Sequence of chain 1.A:
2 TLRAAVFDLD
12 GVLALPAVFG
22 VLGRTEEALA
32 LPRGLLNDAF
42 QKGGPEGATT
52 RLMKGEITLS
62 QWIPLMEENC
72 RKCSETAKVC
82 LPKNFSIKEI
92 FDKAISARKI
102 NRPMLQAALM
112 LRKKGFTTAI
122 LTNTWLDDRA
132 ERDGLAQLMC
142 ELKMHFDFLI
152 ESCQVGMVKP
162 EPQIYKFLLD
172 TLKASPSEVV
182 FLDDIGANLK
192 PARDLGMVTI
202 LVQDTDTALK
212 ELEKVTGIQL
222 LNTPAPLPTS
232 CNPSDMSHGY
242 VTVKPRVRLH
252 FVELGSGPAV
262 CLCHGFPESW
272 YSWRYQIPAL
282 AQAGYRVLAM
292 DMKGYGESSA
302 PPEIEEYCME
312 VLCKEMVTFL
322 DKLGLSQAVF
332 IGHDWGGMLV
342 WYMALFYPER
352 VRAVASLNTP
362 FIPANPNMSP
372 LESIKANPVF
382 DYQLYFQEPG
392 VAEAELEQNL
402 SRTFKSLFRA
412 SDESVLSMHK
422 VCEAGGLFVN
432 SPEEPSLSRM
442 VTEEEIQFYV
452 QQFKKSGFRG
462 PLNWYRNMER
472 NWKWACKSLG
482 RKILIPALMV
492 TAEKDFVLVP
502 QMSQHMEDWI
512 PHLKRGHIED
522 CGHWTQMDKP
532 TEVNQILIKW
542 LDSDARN

The small molecule below binds the protein below.
Small molecule (SMILES): O=C(Nc1ccc(OC(F)(F)F)cc1)NC1CCC(Oc2ccc(C(=O)O)cc2)CC1

Binding-site contacts:
Ligand atom O21 contacts residue TYR466 of chain 1.A at 3.7 Å.
Ligand atom C20 contacts residue TYR383 of chain 1.A at 3.8 Å (hydrophobic).
Ligand atom N4 contacts residue TRP336 of chain 1.A at 3.7 Å.
Ligand atom C1 contacts residue TYR466 of chain 1.A at 3.1 Å (hydrophobic).
Ligand atom N4 contacts residue TYR466 of chain 1.A at 3.6 Å.
Ligand atom N2 contacts residue ASP335 of chain 1.A at 2.6 Å (salt-bridge).
Ligand atom C10 contacts residue MET339 of chain 1.A at 3.5 Å (hydrophobic).
Ligand atom O25 contacts residue MET419 of chain 1.A at 3.3 Å.
Ligand atom O16 contacts residue ILE375 of chain 1.A at 3.7 Å.
Ligand atom F27 contacts residue TYR383 of chain 1.A at 3.6 Å.
Ligand atom F28 contacts residue MET419 of chain 1.A at 3.6 Å.
Ligand atom C23 contacts residue PHE267 of chain 1.A at 3.8 Å (hydrophobic).
Ligand atom O16 contacts residue SER374 of chain 1.A at 3.4 Å.
Ligand atom C26 contacts residue LEU408 of chain 1.A at 3.5 Å (hydrophobic).
Ligand atom C11 contacts residue MET339 of chain 1.A at 3.7 Å (hydrophobic).
Ligand atom N4 contacts residue ASP335 of chain 1.A at 3.0 Å (salt-bridge).
Ligand atom C17 contacts residue ILE363 of chain 1.A at 3.8 Å (hydrophobic).
Ligand atom C30 contacts residue MET419 of chain 1.A at 3.8 Å (hydrophobic).
Ligand atom F27 contacts residue LEU428 of chain 1.A at 3.7 Å.
Ligand atom C1 contacts residue ASP335 of chain 1.A at 3.6 Å.
Ligand atom N2 contacts residue TYR466 of chain 1.A at 3.0 Å (h-bond).
Ligand atom F29 contacts residue LEU408 of chain 1.A at 3.5 Å.
Ligand atom O9 contacts residue MET339 of chain 1.A at 3.4 Å.
Ligand atom O21 contacts residue TYR383 of chain 1.A at 2.2 Å (h-bond).
Ligand atom F29 contacts residue PHE267 of chain 1.A at 3.8 Å.
Ligand atom C3 contacts residue TYR383 of chain 1.A at 3.2 Å (hydrophobic).
Ligand atom F29 contacts residue PHE387 of chain 1.A at 3.8 Å.
Ligand atom F28 contacts residue LEU428 of chain 1.A at 3.2 Å.
Ligand atom F27 contacts residue MET419 of chain 1.A at 3.6 Å.
Ligand atom C31 contacts residue TYR383 of chain 1.A at 3.2 Å (hydrophobic).
Ligand atom C26 contacts residue MET419 of chain 1.A at 3.7 Å (hydrophobic).
Ligand atom C3 contacts residue ASP335 of chain 1.A at 3.0 Å.
Ligand atom C22 contacts residue PHE267 of chain 1.A at 3.4 Å (hydrophobic).
Ligand atom C5 contacts residue TRP336 of chain 1.A at 3.6 Å (hydrophobic).
Ligand atom C3 contacts residue TYR466 of chain 1.A at 3.2 Å (hydrophobic).
Ligand atom C20 contacts residue GLN384 of chain 1.A at 3.6 Å.
Ligand atom C22 contacts residue TYR466 of chain 1.A at 3.4 Å (hydrophobic).
Ligand atom F28 contacts residue LEU408 of chain 1.A at 3.0 Å.
Ligand atom O25 contacts residue LEU408 of chain 1.A at 3.5 Å.
Ligand atom C31 contacts residue TYR466 of chain 1.A at 3.7 Å (hydrophobic).